Sequence of chain 1.A:
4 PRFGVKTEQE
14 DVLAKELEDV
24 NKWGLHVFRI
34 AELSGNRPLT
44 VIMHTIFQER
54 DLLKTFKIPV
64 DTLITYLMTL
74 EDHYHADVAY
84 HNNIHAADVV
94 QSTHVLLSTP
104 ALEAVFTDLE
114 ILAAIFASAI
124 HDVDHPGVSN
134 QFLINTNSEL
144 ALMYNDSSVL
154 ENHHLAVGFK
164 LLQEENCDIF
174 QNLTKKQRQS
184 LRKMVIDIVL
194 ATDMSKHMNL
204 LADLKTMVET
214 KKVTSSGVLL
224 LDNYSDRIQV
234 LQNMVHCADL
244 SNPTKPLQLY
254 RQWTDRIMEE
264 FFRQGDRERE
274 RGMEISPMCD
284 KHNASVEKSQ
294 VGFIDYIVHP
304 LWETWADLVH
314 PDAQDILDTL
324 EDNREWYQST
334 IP

This protein binds this small molecule.
Small molecule (SMILES): COc1ccc(/C(C)=N/OCCC(=O)N2CCOCC2)cc1OC1CCCC1

Binding-site contacts:
Ligand atom O23 contacts residue PHE296 of chain 1.A at 3.7 Å.
Ligand atom O18 contacts residue MET197 of chain 1.A at 2.9 Å.
Ligand atom O18 contacts residue ASP242 of chain 1.A at 3.5 Å (salt-bridge).
Ligand atom C16 contacts residue ASP242 of chain 1.A at 3.5 Å.
Ligand atom O18 contacts residue THR195 of chain 1.A at 3.7 Å.
Ligand atom C04 contacts residue TYR83 of chain 1.A at 3.8 Å (hydrophobic).
Ligand atom C01 contacts residue ASN245 of chain 1.A at 3.6 Å.
Ligand atom C22 contacts residue PHE296 of chain 1.A at 3.5 Å (hydrophobic).
Ligand atom C04 contacts residue ASN245 of chain 1.A at 3.5 Å.
Ligand atom C26 contacts residue MET281 of chain 1.A at 3.4 Å (hydrophobic).
Ligand atom C25 contacts residue PHE264 of chain 1.A at 3.5 Å (hydrophobic).
Ligand atom C03 contacts residue ILE260 of chain 1.A at 3.6 Å (hydrophobic).
Ligand atom C27 contacts residue SER292 of chain 1.A at 3.6 Å.
Ligand atom C08 contacts residue LEU243 of chain 1.A at 3.4 Å (hydrophobic).
Ligand atom C28 contacts residue PHE296 of chain 1.A at 3.6 Å (hydrophobic).
Ligand atom C19 contacts residue THR195 of chain 1.A at 3.8 Å.
Ligand atom O14 contacts residue MET197 of chain 1.A at 3.8 Å.
Ligand atom O18 contacts residue LEU243 of chain 1.A at 3.8 Å.
Ligand atom N09 contacts residue PHE264 of chain 1.A at 3.9 Å.
Ligand atom C20 contacts residue MET197 of chain 1.A at 2.1 Å (hydrophobic).
Ligand atom C06 contacts residue PHE296 of chain 1.A at 3.8 Å (hydrophobic).
Ligand atom C25 contacts residue MET261 of chain 1.A at 3.8 Å (hydrophobic).
Ligand atom C05 contacts residue TYR83 of chain 1.A at 3.6 Å (hydrophobic).
Ligand atom C17 contacts residue LEU243 of chain 1.A at 3.9 Å (hydrophobic).
Ligand atom C27 contacts residue MET281 of chain 1.A at 3.5 Å (hydrophobic).
Ligand atom O02 contacts residue GLN293 of chain 1.A at 3.2 Å (h-bond).
Ligand atom C12 contacts residue HIS84 of chain 1.A at 3.5 Å.
Ligand atom C11 contacts residue HIS84 of chain 1.A at 3.9 Å.
Ligand atom C01 contacts residue THR257 of chain 1.A at 3.7 Å.
Ligand atom O02 contacts residue ILE260 of chain 1.A at 3.4 Å.
Ligand atom C03 contacts residue PHE296 of chain 1.A at 3.6 Å (hydrophobic).
Ligand atom N15 contacts residue MET197 of chain 1.A at 3.2 Å.
Ligand atom C27 contacts residue PHE296 of chain 1.A at 3.9 Å (hydrophobic).
Ligand atom C20 contacts residue THR195 of chain 1.A at 3.4 Å.
Ligand atom C17 contacts residue ASP242 of chain 1.A at 3.1 Å.
Ligand atom O23 contacts residue GLN293 of chain 1.A at 3.1 Å (h-bond).
Ligand atom C19 contacts residue MET197 of chain 1.A at 1.5 Å (hydrophobic).
Ligand atom C27 contacts residue GLN293 of chain 1.A at 3.8 Å.
Ligand atom C21 contacts residue PHE296 of chain 1.A at 3.6 Å (hydrophobic).
Ligand atom C17 contacts residue MET197 of chain 1.A at 3.8 Å (hydrophobic).